Binding-site contacts:
Ligand atom N2 contacts residue TYR247 of chain 1.C at 4.0 Å.
Ligand atom C6 contacts residue VAL250 of chain 1.C at 4.2 Å (hydrophobic).
Ligand atom C7 contacts residue ASN241 of chain 1.A at 3.5 Å.
Ligand atom O7 contacts residue TYR247 of chain 1.C at 2.6 Å (h-bond).
Ligand atom C5 contacts residue VAL250 of chain 1.C at 4.3 Å (hydrophobic).
Ligand atom C1 contacts residue VAL250 of chain 1.C at 4.2 Å (hydrophobic).
Ligand atom C1 contacts residue ASN241 of chain 1.A at 1.4 Å.
Ligand atom O7 contacts residue ASN241 of chain 1.A at 3.4 Å (h-bond).
Ligand atom C5 contacts residue ASN241 of chain 1.A at 3.7 Å.
Ligand atom C3 contacts residue ASN241 of chain 1.A at 3.8 Å.
Ligand atom C2 contacts residue ASN241 of chain 1.A at 2.5 Å.
Ligand atom C7 contacts residue TYR247 of chain 1.C at 3.5 Å (hydrophobic).
Ligand atom O5 contacts residue ASN241 of chain 1.A at 2.4 Å (h-bond).
Ligand atom C4 contacts residue ASN241 of chain 1.A at 4.3 Å.
Ligand atom N2 contacts residue ASN241 of chain 1.A at 2.9 Å (h-bond).
Ligand atom O5 contacts residue VAL250 of chain 1.C at 3.4 Å.

The small molecule below binds the protein below.
Small molecule (SMILES): CC(=O)N[C@@H]1[C@@H](O)[C@H](O)[C@@H](CO)O[C@H]1O

Sequence of chain 1.C:
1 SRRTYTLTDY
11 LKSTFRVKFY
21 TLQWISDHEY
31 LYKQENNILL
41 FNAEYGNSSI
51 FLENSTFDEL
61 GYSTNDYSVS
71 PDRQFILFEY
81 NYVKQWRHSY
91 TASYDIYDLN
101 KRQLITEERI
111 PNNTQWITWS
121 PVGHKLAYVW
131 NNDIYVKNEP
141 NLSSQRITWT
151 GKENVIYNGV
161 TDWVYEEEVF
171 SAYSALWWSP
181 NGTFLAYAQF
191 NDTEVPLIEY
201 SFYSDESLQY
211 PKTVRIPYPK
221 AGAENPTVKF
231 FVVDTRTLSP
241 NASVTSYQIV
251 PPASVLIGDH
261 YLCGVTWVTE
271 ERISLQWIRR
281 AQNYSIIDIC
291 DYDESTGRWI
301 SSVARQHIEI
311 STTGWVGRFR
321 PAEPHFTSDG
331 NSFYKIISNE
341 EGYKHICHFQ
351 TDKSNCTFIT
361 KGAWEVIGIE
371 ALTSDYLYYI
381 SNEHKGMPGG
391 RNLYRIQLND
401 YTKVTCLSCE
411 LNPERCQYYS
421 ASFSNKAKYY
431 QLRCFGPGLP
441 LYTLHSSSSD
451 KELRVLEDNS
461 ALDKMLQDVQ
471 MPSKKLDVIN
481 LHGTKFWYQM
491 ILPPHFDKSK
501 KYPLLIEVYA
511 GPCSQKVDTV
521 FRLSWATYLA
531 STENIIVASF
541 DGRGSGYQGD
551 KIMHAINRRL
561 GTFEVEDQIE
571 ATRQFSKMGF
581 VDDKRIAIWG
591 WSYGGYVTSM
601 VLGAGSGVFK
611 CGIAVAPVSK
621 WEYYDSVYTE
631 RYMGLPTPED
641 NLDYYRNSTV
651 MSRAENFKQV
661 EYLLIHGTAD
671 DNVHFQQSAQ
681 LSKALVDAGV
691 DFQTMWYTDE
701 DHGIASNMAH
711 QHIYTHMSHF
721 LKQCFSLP

Sequence of chain 1.A:
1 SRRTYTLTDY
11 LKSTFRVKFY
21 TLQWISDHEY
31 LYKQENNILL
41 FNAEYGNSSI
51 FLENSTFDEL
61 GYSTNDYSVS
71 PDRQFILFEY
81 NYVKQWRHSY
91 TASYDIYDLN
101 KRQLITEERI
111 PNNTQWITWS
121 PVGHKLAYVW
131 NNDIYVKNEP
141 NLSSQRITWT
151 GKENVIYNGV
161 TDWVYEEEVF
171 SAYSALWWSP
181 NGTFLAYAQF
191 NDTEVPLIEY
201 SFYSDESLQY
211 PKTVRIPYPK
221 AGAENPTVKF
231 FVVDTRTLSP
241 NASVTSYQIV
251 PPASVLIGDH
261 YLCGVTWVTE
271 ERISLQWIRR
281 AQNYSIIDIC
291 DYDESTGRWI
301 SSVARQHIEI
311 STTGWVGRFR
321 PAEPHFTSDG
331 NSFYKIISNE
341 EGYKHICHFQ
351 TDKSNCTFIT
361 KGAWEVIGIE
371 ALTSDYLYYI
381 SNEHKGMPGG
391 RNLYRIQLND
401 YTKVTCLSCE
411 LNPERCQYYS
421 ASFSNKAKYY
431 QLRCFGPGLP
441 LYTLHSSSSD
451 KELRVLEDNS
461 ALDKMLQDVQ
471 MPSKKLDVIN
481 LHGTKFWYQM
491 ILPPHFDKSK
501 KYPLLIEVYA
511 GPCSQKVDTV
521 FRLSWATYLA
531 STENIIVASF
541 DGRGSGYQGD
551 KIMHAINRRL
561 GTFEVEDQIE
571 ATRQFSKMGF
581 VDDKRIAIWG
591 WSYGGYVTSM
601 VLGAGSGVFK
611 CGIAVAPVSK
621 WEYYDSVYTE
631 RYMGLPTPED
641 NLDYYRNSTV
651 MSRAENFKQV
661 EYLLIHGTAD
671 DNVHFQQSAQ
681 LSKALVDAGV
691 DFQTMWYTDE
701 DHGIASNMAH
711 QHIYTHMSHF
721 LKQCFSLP